Sequence of chain 1.F:
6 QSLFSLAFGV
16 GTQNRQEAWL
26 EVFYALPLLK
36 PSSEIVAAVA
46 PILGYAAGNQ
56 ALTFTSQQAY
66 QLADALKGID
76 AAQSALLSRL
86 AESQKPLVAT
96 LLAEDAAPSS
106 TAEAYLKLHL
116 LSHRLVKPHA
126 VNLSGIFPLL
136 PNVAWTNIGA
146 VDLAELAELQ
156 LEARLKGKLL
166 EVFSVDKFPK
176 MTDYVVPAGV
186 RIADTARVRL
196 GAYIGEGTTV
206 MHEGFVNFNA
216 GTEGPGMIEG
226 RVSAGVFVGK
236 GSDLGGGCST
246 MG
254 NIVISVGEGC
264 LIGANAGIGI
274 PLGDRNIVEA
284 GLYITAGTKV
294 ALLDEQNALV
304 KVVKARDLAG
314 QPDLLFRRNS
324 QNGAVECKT

The small molecule below binds the protein below.
Small molecule (SMILES): N[C@H](CCCCC(=O)O)C(=O)O

Binding-site contacts:
Ligand atom O contacts residue ASN212 of chain 1.F at 4.3 Å.
Ligand atom CAJ contacts residue ARG194 of chain 1.F at 3.9 Å.
Ligand atom CAF contacts residue MET206 of chain 1.E at 4.1 Å (hydrophobic).
Ligand atom CAF contacts residue GLU224 of chain 1.E at 4.3 Å.
Ligand atom O contacts residue PHE210 of chain 1.F at 3.6 Å.
Ligand atom CAH contacts residue MET222 of chain 1.E at 4.4 Å (hydrophobic).
Ligand atom O contacts residue SER228 of chain 1.F at 2.5 Å (h-bond).
Ligand atom C contacts residue SER228 of chain 1.F at 3.2 Å.
Ligand atom C contacts residue ASN212 of chain 1.F at 3.6 Å.
Ligand atom C contacts residue ALA229 of chain 1.F at 3.9 Å (hydrophobic).
Ligand atom CA contacts residue ASN212 of chain 1.F at 4.4 Å.
Ligand atom OAD contacts residue MET206 of chain 1.E at 4.4 Å.
Ligand atom CB contacts residue GLU224 of chain 1.E at 3.2 Å.
Ligand atom CAG contacts residue MET222 of chain 1.E at 4.1 Å (hydrophobic).
Ligand atom CAJ contacts residue PHE132 of chain 1.F at 3.9 Å (hydrophobic).
Ligand atom OXT contacts residue SER228 of chain 1.F at 3.5 Å.
Ligand atom CAG contacts residue GLU224 of chain 1.E at 3.8 Å.
Ligand atom OAD contacts residue MET222 of chain 1.E at 3.6 Å.
Ligand atom OXT contacts residue ALA229 of chain 1.F at 3.0 Å (h-bond).
Ligand atom CAJ contacts residue MET206 of chain 1.E at 4.0 Å (hydrophobic).
Ligand atom CB contacts residue MET206 of chain 1.E at 4.0 Å (hydrophobic).
Ligand atom OAD contacts residue ARG186 of chain 1.E at 3.4 Å (salt-bridge).
Ligand atom CAF contacts residue MET222 of chain 1.E at 3.2 Å (hydrophobic).
Ligand atom OAB contacts residue ARG186 of chain 1.E at 3.8 Å.
Ligand atom CB contacts residue ASN212 of chain 1.F at 3.9 Å.
Ligand atom N contacts residue GLU224 of chain 1.E at 2.8 Å (salt-bridge).
Ligand atom OAB contacts residue MET206 of chain 1.E at 4.0 Å.
Ligand atom N contacts residue SER228 of chain 1.F at 4.0 Å.
Ligand atom CAH contacts residue MET206 of chain 1.E at 4.2 Å (hydrophobic).
Ligand atom C contacts residue PHE210 of chain 1.F at 4.4 Å (hydrophobic).
Ligand atom OAD contacts residue PHE132 of chain 1.F at 4.0 Å.
Ligand atom CAH contacts residue ASN212 of chain 1.F at 4.2 Å.
Ligand atom OAB contacts residue ARG194 of chain 1.F at 2.8 Å (salt-bridge).
Ligand atom CA contacts residue GLU224 of chain 1.E at 3.5 Å.
Ligand atom OAB contacts residue PHE132 of chain 1.F at 3.7 Å.
Ligand atom CA contacts residue SER228 of chain 1.F at 4.1 Å.
Ligand atom CAJ contacts residue ARG186 of chain 1.E at 4.1 Å.
Ligand atom CAH contacts residue ARG194 of chain 1.F at 4.3 Å.
Ligand atom O contacts residue ALA229 of chain 1.F at 4.3 Å.
Ligand atom OXT contacts residue ASN212 of chain 1.F at 2.9 Å (h-bond).

Sequence of chain 1.E:
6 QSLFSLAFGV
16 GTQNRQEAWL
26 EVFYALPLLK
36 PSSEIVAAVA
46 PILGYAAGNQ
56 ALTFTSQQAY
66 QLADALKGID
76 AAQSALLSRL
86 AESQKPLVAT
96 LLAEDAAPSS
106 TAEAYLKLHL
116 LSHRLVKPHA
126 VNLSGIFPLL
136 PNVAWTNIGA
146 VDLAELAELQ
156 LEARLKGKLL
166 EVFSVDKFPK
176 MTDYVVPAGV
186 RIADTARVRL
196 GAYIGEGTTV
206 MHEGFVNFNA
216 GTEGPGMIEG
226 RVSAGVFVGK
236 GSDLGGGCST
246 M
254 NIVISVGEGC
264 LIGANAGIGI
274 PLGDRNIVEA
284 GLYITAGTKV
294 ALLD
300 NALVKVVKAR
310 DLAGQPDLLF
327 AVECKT